Sequence of chain 1.I:
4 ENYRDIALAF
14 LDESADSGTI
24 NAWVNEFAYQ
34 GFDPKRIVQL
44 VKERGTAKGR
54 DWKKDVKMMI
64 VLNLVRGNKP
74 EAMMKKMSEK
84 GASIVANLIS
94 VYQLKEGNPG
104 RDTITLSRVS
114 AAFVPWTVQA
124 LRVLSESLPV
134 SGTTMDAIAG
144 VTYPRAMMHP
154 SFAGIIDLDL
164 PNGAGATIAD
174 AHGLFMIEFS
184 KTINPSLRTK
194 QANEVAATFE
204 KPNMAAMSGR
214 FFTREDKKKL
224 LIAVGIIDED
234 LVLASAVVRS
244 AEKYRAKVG

Sequence of chain 1.J:
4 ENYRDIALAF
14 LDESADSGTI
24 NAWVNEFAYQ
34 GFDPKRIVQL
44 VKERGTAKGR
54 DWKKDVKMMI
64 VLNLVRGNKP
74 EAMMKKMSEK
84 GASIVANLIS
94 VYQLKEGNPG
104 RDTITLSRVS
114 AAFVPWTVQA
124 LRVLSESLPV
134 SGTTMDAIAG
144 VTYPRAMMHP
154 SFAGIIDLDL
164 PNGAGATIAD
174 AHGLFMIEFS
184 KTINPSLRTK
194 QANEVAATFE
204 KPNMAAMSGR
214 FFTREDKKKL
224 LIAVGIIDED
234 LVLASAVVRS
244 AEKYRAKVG

Binding-site contacts:
Ligand atom N2 contacts residue THR201 of chain 1.I at 3.1 Å (h-bond).
Ligand atom N3 contacts residue THR185 of chain 1.I at 3.4 Å (h-bond).
Ligand atom OP1 contacts residue LYS79 of chain 1.H at 3.1 Å (salt-bridge).
Ligand atom O6 contacts residue VAL68 of chain 1.H at 3.1 Å (h-bond).
Ligand atom O2 contacts residue MET207 of chain 1.I at 3.4 Å.
Ligand atom OP1 contacts residue ASN101 of chain 1.I at 2.9 Å (h-bond).
Ligand atom O4 contacts residue SER110 of chain 1.I at 2.6 Å (h-bond).
Ligand atom O2' contacts residue TYR32 of chain 1.I at 3.2 Å.
Ligand atom OP1 contacts residue ARG111 of chain 1.I at 2.9 Å (salt-bridge).
Ligand atom N3 contacts residue ALA208 of chain 1.I at 3.3 Å (h-bond).
Ligand atom O2' contacts residue LYS204 of chain 1.I at 2.9 Å (salt-bridge).
Ligand atom C2 contacts residue PHE35 of chain 1.I at 3.4 Å (hydrophobic).
Ligand atom O2' contacts residue PRO188 of chain 1.H at 3.3 Å.
Ligand atom OP2 contacts residue LYS79 of chain 1.H at 3.2 Å (salt-bridge).
Ligand atom O5' contacts residue PRO102 of chain 1.I at 3.3 Å.
Ligand atom OP2 contacts residue ARG111 of chain 1.I at 2.8 Å (salt-bridge).
Ligand atom N1 contacts residue THR185 of chain 1.I at 3.0 Å (h-bond).
Ligand atom O2 contacts residue ARG191 of chain 1.I at 2.7 Å (salt-bridge).
Ligand atom O2' contacts residue PRO188 of chain 1.I at 3.2 Å.
Ligand atom O2' contacts residue ASN71 of chain 1.I at 3.2 Å (h-bond).
Ligand atom C1' contacts residue THR185 of chain 1.H at 3.1 Å.
Ligand atom N3 contacts residue ILE186 of chain 1.I at 3.3 Å.
Ligand atom C5' contacts residue ASN101 of chain 1.J at 3.4 Å.
Ligand atom O2 contacts residue LYS204 of chain 1.J at 3.1 Å.
Ligand atom O2 contacts residue ILE186 of chain 1.I at 3.2 Å.
Ligand atom N3 contacts residue SER211 of chain 1.I at 3.0 Å (h-bond).
Ligand atom OP1 contacts residue PHE35 of chain 1.I at 3.4 Å.
Ligand atom C2 contacts residue THR185 of chain 1.I at 2.9 Å.
Ligand atom O4' contacts residue THR185 of chain 1.H at 3.2 Å (h-bond).
Ligand atom O2 contacts residue THR185 of chain 1.I at 3.2 Å (h-bond).
Ligand atom N3 contacts residue TYR32 of chain 1.I at 3.3 Å.
Ligand atom O6 contacts residue PHE202 of chain 1.I at 3.4 Å.
Ligand atom N3 contacts residue PHE35 of chain 1.I at 3.3 Å.
Ligand atom O2 contacts residue ALA209 of chain 1.I at 3.1 Å.
Ligand atom O4' contacts residue ILE186 of chain 1.H at 3.2 Å.
Ligand atom C4 contacts residue TYR32 of chain 1.J at 3.3 Å (hydrophobic).
Ligand atom N1 contacts residue TYR32 of chain 1.I at 3.4 Å.
Ligand atom O2 contacts residue SER211 of chain 1.I at 3.1 Å (h-bond).
Ligand atom OP1 contacts residue LYS204 of chain 1.I at 3.3 Å.
Ligand atom OP2 contacts residue TYR32 of chain 1.I at 2.8 Å (h-bond).

Sequence of chain 1.H:
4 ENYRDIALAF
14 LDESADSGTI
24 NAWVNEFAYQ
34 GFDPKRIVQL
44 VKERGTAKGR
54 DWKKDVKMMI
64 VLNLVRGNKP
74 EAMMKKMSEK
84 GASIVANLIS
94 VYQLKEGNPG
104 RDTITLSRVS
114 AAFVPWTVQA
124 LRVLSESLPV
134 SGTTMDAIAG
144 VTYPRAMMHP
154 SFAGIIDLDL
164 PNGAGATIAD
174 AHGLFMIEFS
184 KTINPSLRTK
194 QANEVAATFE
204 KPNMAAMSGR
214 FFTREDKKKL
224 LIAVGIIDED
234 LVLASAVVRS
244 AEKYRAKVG

A small-molecule ligand and the protein it binds are described below.
Small molecule (SMILES): Nc1ccn([C@@H]2O[C@H](CO[P](=O)(O)O[C@H]3[C@@H](O)[C@H](n4ccc(=O)[nH]c4=O)O[C@@H]3CO[P](=O)(O)O[C@H]3[C@@H](O)[C@H](n4ccc(=O)[nH]c4=O)O[C@@H]3CO[P](=O)(O)O[C@H]3[C@@H](O)[C@H](n4ccc(=O)[nH]c4=O)O[C@@H]3CO[P](=O)(O)O[C@H]3[C@@H](O)[C@H](n4cnc5c(=O)nc(N)[nH]c54)O[C@@H]3CO[P](=O)(O)O[C@H]3[C@@H](O)[C@H](n4ccc(=O)[nH]c4=O)O[C@@H]3CO[P](=O)(O)O[C@H]3[C@@H](O)[C@H](n4cnc5c(=O)nc(N)[nH]c54)O[C@@H]3CO[P](=O)(O)O[C@H]3[C@@H](O)[C@H](n4ccc(=O)[nH]c4=O)O[C@@H]3CO)[C@@H](O[P](=O)(O)OC[C@H]3O[C@@H](n4ccc(=O)[nH]c4=O)[C@H](O)[C@@H]3O)[C@H]2O)c(=O)n1